Binding-site contacts:
Ligand atom CD1 contacts residue LEU182 of chain 1.C at 3.8 Å (hydrophobic).
Ligand atom CG2 contacts residue ARG199 of chain 1.C at 3.5 Å.
Ligand atom CD1 contacts residue ALA219 of chain 1.C at 3.7 Å (hydrophobic).
Ligand atom N contacts residue ILE220 of chain 1.C at 3.4 Å (h-bond).
Ligand atom O contacts residue ILE220 of chain 1.C at 2.9 Å (h-bond).
Ligand atom CD1 contacts residue ILE197 of chain 1.C at 3.4 Å (hydrophobic).
Ligand atom O contacts residue ARG199 of chain 1.C at 4.1 Å.
Ligand atom CG2 contacts residue ILE220 of chain 1.C at 3.8 Å (hydrophobic).
Ligand atom CD1 contacts residue THR218 of chain 1.C at 3.6 Å.
Ligand atom O contacts residue HIS97 of chain 1.C at 4.0 Å.
Ligand atom C contacts residue ILE220 of chain 1.C at 3.7 Å (hydrophobic).
Ligand atom CD1 contacts residue ASN198 of chain 1.C at 4.1 Å.
Ligand atom CG1 contacts residue THR218 of chain 1.C at 3.1 Å.
Ligand atom O contacts residue ALA202 of chain 1.C at 3.7 Å.
Ligand atom CB contacts residue ARG199 of chain 1.C at 3.8 Å.
Ligand atom CA contacts residue ILE220 of chain 1.C at 3.8 Å (hydrophobic).
Ligand atom CG2 contacts residue ASN198 of chain 1.C at 3.4 Å.
Ligand atom CE1 contacts residue LEU182 of chain 1.C at 3.5 Å (hydrophobic).
Ligand atom O contacts residue LEU221 of chain 1.C at 3.2 Å.
Ligand atom CA contacts residue ALA219 of chain 1.C at 3.9 Å (hydrophobic).
Ligand atom CB contacts residue ALA202 of chain 1.C at 4.1 Å (hydrophobic).
Ligand atom N contacts residue THR218 of chain 1.C at 4.0 Å.
Ligand atom CZ contacts residue LEU182 of chain 1.C at 3.9 Å (hydrophobic).
Ligand atom C contacts residue HIS97 of chain 1.C at 3.3 Å.
Ligand atom CD1 contacts residue ALA202 of chain 1.C at 3.9 Å (hydrophobic).
Ligand atom CD1 contacts residue ILE220 of chain 1.C at 4.1 Å (hydrophobic).
Ligand atom CE2 contacts residue LEU182 of chain 1.C at 3.9 Å (hydrophobic).
Ligand atom CB contacts residue ILE220 of chain 1.C at 3.9 Å (hydrophobic).
Ligand atom O contacts residue GLY200 of chain 1.C at 3.7 Å.
Ligand atom C contacts residue HIS97 of chain 1.C at 3.8 Å.
Ligand atom CD2 contacts residue LEU182 of chain 1.C at 3.9 Å (hydrophobic).
Ligand atom CG1 contacts residue ALA202 of chain 1.C at 3.6 Å (hydrophobic).
Ligand atom O contacts residue HIS97 of chain 1.C at 3.3 Å (h-bond).
Ligand atom C contacts residue ALA202 of chain 1.C at 3.4 Å (hydrophobic).
Ligand atom OH contacts residue ASN183 of chain 1.C at 3.8 Å.
Ligand atom OH contacts residue GLU188 of chain 1.C at 4.1 Å.
Ligand atom O contacts residue ALA219 of chain 1.C at 3.2 Å.
Ligand atom CG1 contacts residue ALA219 of chain 1.C at 3.9 Å (hydrophobic).
Ligand atom CB contacts residue ASN198 of chain 1.C at 3.6 Å.
Ligand atom CE2 contacts residue ASN183 of chain 1.C at 3.6 Å.

Sequence of chain 1.C:
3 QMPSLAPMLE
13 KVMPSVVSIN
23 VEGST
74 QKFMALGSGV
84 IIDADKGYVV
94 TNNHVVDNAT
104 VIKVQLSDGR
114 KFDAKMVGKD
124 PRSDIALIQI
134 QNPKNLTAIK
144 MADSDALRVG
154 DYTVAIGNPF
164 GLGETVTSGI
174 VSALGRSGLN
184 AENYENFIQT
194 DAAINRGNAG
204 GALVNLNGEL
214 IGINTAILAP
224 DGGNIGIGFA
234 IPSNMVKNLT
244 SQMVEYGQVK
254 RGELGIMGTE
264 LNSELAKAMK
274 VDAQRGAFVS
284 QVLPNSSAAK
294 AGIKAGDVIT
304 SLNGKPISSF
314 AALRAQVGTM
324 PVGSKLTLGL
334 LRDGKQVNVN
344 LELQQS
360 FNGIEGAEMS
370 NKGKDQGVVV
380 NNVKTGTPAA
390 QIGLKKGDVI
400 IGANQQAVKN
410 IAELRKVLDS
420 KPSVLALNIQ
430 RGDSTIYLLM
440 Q

This small molecule binds to this protein.
Small molecule (SMILES): CC[C@H](C)[C@@H](C=O)NC(=O)[C@H](C)NC(=O)[C@H](C)NC(=O)[C@H](Cc1ccc(O)cc1)NC(=O)[C@H](C)N